Sequence of chain 38.F:
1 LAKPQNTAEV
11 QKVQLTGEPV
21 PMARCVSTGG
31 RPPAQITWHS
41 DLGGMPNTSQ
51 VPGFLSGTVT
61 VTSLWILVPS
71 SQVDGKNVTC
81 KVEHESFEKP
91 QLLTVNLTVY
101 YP

A small-molecule ligand and the protein it binds are described below.
Small molecule (SMILES): CC(=O)N[C@H]1[C@H](O[C@H]2[C@H](O)[C@@H](NC(C)=O)CO[C@@H]2CO)O[C@H](CO)[C@@H](O)[C@@H]1O

Binding-site contacts:
Ligand atom O5 contacts residue NAG1 of chain 38.L at 4.2 Å.
Ligand atom C6 contacts residue THR94 of chain 38.F at 4.0 Å.
Ligand atom N2 contacts residue NAG1 of chain 38.L at 4.2 Å.
Ligand atom C5 contacts residue NAG1 of chain 38.L at 4.5 Å.
Ligand atom C1 contacts residue NAG1 of chain 38.L at 3.4 Å.
Ligand atom C7 contacts residue NAG1 of chain 38.L at 4.3 Å.
Ligand atom O7 contacts residue ASN77 of chain 38.F at 2.3 Å (h-bond).
Ligand atom C5 contacts residue ASN77 of chain 38.F at 3.7 Å.
Ligand atom C7 contacts residue ASN77 of chain 38.F at 2.7 Å.
Ligand atom C8 contacts residue NAG1 of chain 38.L at 4.3 Å.
Ligand atom N2 contacts residue ASN77 of chain 38.F at 2.8 Å (h-bond).
Ligand atom C1 contacts residue ASN77 of chain 38.F at 1.5 Å.
Ligand atom O6 contacts residue THR94 of chain 38.F at 4.0 Å.
Ligand atom O5 contacts residue THR94 of chain 38.F at 3.8 Å.
Ligand atom C8 contacts residue ASN77 of chain 38.F at 4.1 Å.
Ligand atom C4 contacts residue ASN77 of chain 38.F at 4.2 Å.
Ligand atom C3 contacts residue ASN77 of chain 38.F at 3.7 Å.
Ligand atom O5 contacts residue ASN77 of chain 38.F at 2.4 Å (h-bond).
Ligand atom C2 contacts residue NAG1 of chain 38.L at 4.3 Å.
Ligand atom C2 contacts residue ASN77 of chain 38.F at 2.3 Å.